Binding-site contacts:
Ligand atom C15 contacts residue ILE70 of chain 1.W at 4.2 Å (hydrophobic).
Ligand atom O3 contacts residue GLY68 of chain 1.W at 3.6 Å.
Ligand atom C12 contacts residue GLY68 of chain 1.W at 3.4 Å.
Ligand atom C17 contacts residue MET98 of chain 1.W at 3.7 Å (hydrophobic).
Ligand atom C16 contacts residue MET98 of chain 1.W at 4.2 Å (hydrophobic).
Ligand atom C6 contacts residue PRO66 of chain 1.W at 4.3 Å (hydrophobic).
Ligand atom C14 contacts residue HIS122 of chain 1.W at 4.3 Å.
Ligand atom C4 contacts residue GLN34 of chain 1.W at 4.1 Å.
Ligand atom C15 contacts residue GLY68 of chain 1.W at 4.1 Å.
Ligand atom C16 contacts residue SER97 of chain 1.W at 2.9 Å.
Ligand atom N1 contacts residue MET98 of chain 1.W at 4.0 Å.
Ligand atom C3 contacts residue GLN34 of chain 1.W at 3.9 Å.
Ligand atom C13 contacts residue LEU125 of chain 1.W at 3.9 Å (hydrophobic).
Ligand atom N2 contacts residue GLY68 of chain 1.W at 3.9 Å.
Ligand atom C16 contacts residue GLY68 of chain 1.W at 4.0 Å.
Ligand atom C14 contacts residue LEU125 of chain 1.W at 4.2 Å (hydrophobic).
Ligand atom O3 contacts residue SER97 of chain 1.W at 2.2 Å (h-bond).
Ligand atom C17 contacts residue GLY67 of chain 1.W at 4.1 Å.
Ligand atom C5 contacts residue PRO66 of chain 1.W at 4.3 Å (hydrophobic).
Ligand atom C7 contacts residue PRO66 of chain 1.W at 4.0 Å (hydrophobic).
Ligand atom C5 contacts residue GLN34 of chain 1.W at 3.5 Å.
Ligand atom C14 contacts residue GLY68 of chain 1.W at 3.3 Å.
Ligand atom C13 contacts residue GLY68 of chain 1.W at 3.5 Å.
Ligand atom C17 contacts residue HIS122 of chain 1.W at 3.8 Å.
Ligand atom C15 contacts residue PRO124 of chain 1.W at 4.1 Å (hydrophobic).
Ligand atom C17 contacts residue GLY68 of chain 1.W at 3.8 Å.
Ligand atom C16 contacts residue ILE70 of chain 1.W at 3.8 Å (hydrophobic).
Ligand atom C16 contacts residue MPD1 of chain 1.UC at 3.5 Å.
Ligand atom N2 contacts residue GLY67 of chain 1.W at 4.2 Å.
Ligand atom O3 contacts residue PRO66 of chain 1.W at 4.2 Å.
Ligand atom N1 contacts residue HIS122 of chain 1.W at 4.2 Å.
Ligand atom C15 contacts residue SER97 of chain 1.W at 4.0 Å.
Ligand atom C15 contacts residue LEU125 of chain 1.W at 3.7 Å (hydrophobic).
Ligand atom N1 contacts residue GLY68 of chain 1.W at 3.1 Å (h-bond).
Ligand atom C8 contacts residue GLN34 of chain 1.W at 4.1 Å.
Ligand atom O3 contacts residue GLY67 of chain 1.W at 3.6 Å.
Ligand atom C17 contacts residue SER97 of chain 1.W at 1.3 Å.
Ligand atom C14 contacts residue SER97 of chain 1.W at 3.6 Å.
Ligand atom O3 contacts residue HIS122 of chain 1.W at 3.6 Å.
Ligand atom N1 contacts residue SER97 of chain 1.W at 2.3 Å (h-bond).

Sequence of chain 1.W:
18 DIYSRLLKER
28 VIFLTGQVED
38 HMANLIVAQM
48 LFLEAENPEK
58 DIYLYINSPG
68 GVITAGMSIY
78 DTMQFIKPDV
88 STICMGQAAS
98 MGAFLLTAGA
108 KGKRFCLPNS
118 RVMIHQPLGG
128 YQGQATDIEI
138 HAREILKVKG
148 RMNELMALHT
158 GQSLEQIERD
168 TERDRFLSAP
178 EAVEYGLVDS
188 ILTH

The protein below binds the small molecule below.
Small molecule (SMILES): CC[C@H](O)/C=C/C=C(C)/C=C/C(=O)NC(=O)/C=C/C1=CCN1C(=O)O